The protein below binds the small molecule below.
Small molecule (SMILES): C=CC1=C(C)/C(=C/c2[nH]c(/C=C3\N=C(/C=C4\NC(=O)C(C)=C4C=C)C(C)=C3CCC(=O)O)c(CCC(=O)O)c2C)NC1=O

Binding-site contacts:
Ligand atom CBC contacts residue CYS39 of chain 1.D at 1.8 Å (hydrophobic).
Ligand atom O1A contacts residue HIS305 of chain 1.D at 3.5 Å.
Ligand atom C4B contacts residue TYR278 of chain 1.D at 3.2 Å (hydrophobic).
Ligand atom O2D contacts residue TYR231 of chain 1.D at 2.5 Å (h-bond).
Ligand atom CBB contacts residue PRO480 of chain 1.D at 3.6 Å (hydrophobic).
Ligand atom CBD contacts residue ILE44 of chain 1.D at 3.6 Å (hydrophobic).
Ligand atom C2B contacts residue TYR278 of chain 1.D at 3.4 Å (hydrophobic).
Ligand atom C3B contacts residue TYR278 of chain 1.D at 3.1 Å (hydrophobic).
Ligand atom CHD contacts residue PRO224 of chain 1.D at 3.6 Å (hydrophobic).
Ligand atom OC contacts residue ASP222 of chain 1.D at 3.5 Å (salt-bridge).
Ligand atom CGD contacts residue TYR231 of chain 1.D at 3.3 Å (hydrophobic).
Ligand atom OB contacts residue HIS216 of chain 1.D at 3.1 Å.
Ligand atom C4A contacts residue ILE223 of chain 1.D at 3.6 Å (hydrophobic).
Ligand atom CAC contacts residue CYS39 of chain 1.D at 2.7 Å (hydrophobic).
Ligand atom CAB contacts residue TYR278 of chain 1.D at 3.4 Å (hydrophobic).
Ligand atom CMD contacts residue ILE44 of chain 1.D at 3.5 Å (hydrophobic).
Ligand atom OB contacts residue TYR278 of chain 1.D at 3.4 Å (h-bond).
Ligand atom C1B contacts residue TYR278 of chain 1.D at 3.6 Å (hydrophobic).
Ligand atom O2A contacts residue HIS275 of chain 1.D at 2.8 Å (h-bond).
Ligand atom NB contacts residue ASP222 of chain 1.D at 3.4 Å (salt-bridge).
Ligand atom OB contacts residue PHE218 of chain 1.D at 3.6 Å.
Ligand atom C4D contacts residue HIS275 of chain 1.D at 3.6 Å.
Ligand atom CMA contacts residue TYR191 of chain 1.D at 3.5 Å (hydrophobic).
Ligand atom OC contacts residue TYR278 of chain 1.D at 3.1 Å.
Ligand atom CAD contacts residue TYR231 of chain 1.D at 3.5 Å (hydrophobic).
Ligand atom NC contacts residue ASP222 of chain 1.D at 2.6 Å (salt-bridge).
Ligand atom C4C contacts residue ASP222 of chain 1.D at 3.2 Å.
Ligand atom C1C contacts residue ASP222 of chain 1.D at 3.1 Å.
Ligand atom C1A contacts residue HIS275 of chain 1.D at 3.5 Å.
Ligand atom ND contacts residue ASP222 of chain 1.D at 3.5 Å (salt-bridge).
Ligand atom ND contacts residue HIS275 of chain 1.D at 3.6 Å (h-bond).
Ligand atom CAB contacts residue MET282 of chain 1.D at 3.4 Å (hydrophobic).
Ligand atom CHA contacts residue HIS275 of chain 1.D at 3.5 Å.
Ligand atom O1A contacts residue ALA303 of chain 1.D at 3.3 Å.
Ligand atom O1D contacts residue ARG237 of chain 1.D at 3.0 Å (salt-bridge).
Ligand atom CBB contacts residue TYR278 of chain 1.D at 3.6 Å (hydrophobic).
Ligand atom NA contacts residue ILE223 of chain 1.D at 3.5 Å.
Ligand atom O1D contacts residue ARG269 of chain 1.D at 3.5 Å (salt-bridge).
Ligand atom O2D contacts residue ARG237 of chain 1.D at 3.3 Å.
Ligand atom O1D contacts residue ILE44 of chain 1.D at 3.5 Å.

Sequence of chain 1.D:
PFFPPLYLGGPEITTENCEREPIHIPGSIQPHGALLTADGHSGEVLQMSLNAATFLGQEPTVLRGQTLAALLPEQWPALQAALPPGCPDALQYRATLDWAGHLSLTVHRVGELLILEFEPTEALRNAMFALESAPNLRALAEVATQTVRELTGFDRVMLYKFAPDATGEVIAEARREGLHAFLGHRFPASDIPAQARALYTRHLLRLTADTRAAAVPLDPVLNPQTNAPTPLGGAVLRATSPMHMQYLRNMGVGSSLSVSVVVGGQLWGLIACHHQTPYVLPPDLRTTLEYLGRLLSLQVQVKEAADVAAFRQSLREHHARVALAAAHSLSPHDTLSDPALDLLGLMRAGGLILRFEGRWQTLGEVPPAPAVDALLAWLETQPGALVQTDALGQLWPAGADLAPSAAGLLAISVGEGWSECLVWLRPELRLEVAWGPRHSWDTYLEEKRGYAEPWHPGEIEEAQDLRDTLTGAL